A protein and the small-molecule ligand that binds it are described below.
Small molecule (SMILES): CN[C@@H]1C[C@H]2O[C@@](C)([C@@H]1OC)n1c3ccccc3c3c4c(c5c6ccccc6n2c5c31)C(=O)NC4

Sequence of chain 1.B:
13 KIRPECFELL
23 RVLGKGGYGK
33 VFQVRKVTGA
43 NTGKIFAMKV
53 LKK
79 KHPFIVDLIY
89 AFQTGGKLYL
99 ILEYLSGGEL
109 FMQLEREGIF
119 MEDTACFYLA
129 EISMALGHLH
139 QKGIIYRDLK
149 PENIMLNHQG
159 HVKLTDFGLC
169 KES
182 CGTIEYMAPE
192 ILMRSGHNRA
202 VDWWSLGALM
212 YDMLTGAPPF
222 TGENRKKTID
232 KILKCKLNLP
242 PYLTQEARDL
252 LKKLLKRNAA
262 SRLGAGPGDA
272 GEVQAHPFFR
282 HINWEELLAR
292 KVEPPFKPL

Binding-site contacts:
Ligand atom C9 contacts residue ALA49 of chain 1.B at 3.7 Å (hydrophobic).
Ligand atom C14 contacts residue THR163 of chain 1.B at 3.9 Å.
Ligand atom C15 contacts residue LYS51 of chain 1.B at 3.5 Å.
Ligand atom C16 contacts residue VAL33 of chain 1.B at 3.9 Å (hydrophobic).
Ligand atom O6 contacts residue GLU150 of chain 1.B at 3.8 Å.
Ligand atom C27 contacts residue GLU150 of chain 1.B at 3.5 Å.
Ligand atom N1 contacts residue GLU101 of chain 1.B at 2.8 Å (salt-bridge).
Ligand atom C8 contacts residue GLU101 of chain 1.B at 3.7 Å.
Ligand atom N4 contacts residue GLU150 of chain 1.B at 2.9 Å (salt-bridge).
Ligand atom C13 contacts residue LEU100 of chain 1.B at 3.5 Å (hydrophobic).
Ligand atom C4 contacts residue LEU103 of chain 1.B at 3.4 Å (hydrophobic).
Ligand atom C16 contacts residue PHE165 of chain 1.B at 3.6 Å (hydrophobic).
Ligand atom C8 contacts residue ALA49 of chain 1.B at 3.7 Å (hydrophobic).
Ligand atom C9 contacts residue GLU101 of chain 1.B at 3.8 Å.
Ligand atom C17 contacts residue VAL33 of chain 1.B at 3.8 Å (hydrophobic).
Ligand atom O5 contacts residue GLU101 of chain 1.B at 3.8 Å.
Ligand atom C15 contacts residue PHE165 of chain 1.B at 3.6 Å (hydrophobic).
Ligand atom C1 contacts residue LEU25 of chain 1.B at 3.9 Å (hydrophobic).
Ligand atom C28 contacts residue GLU150 of chain 1.B at 3.5 Å.
Ligand atom C26 contacts residue GLY28 of chain 1.B at 3.2 Å.
Ligand atom C25 contacts residue LEU25 of chain 1.B at 3.2 Å (hydrophobic).
Ligand atom C3 contacts residue GLY106 of chain 1.B at 3.6 Å.
Ligand atom C9 contacts residue LEU100 of chain 1.B at 3.9 Å (hydrophobic).
Ligand atom C10 contacts residue MET153 of chain 1.B at 3.8 Å (hydrophobic).
Ligand atom C3 contacts residue TYR102 of chain 1.B at 3.9 Å (hydrophobic).
Ligand atom O4 contacts residue LEU25 of chain 1.B at 3.5 Å (h-bond).
Ligand atom C24 contacts residue GLU107 of chain 1.B at 3.4 Å.
Ligand atom O5 contacts residue LEU103 of chain 1.B at 2.6 Å (h-bond).
Ligand atom C1 contacts residue GLU107 of chain 1.B at 3.7 Å.
Ligand atom N1 contacts residue ALA49 of chain 1.B at 3.4 Å.
Ligand atom C8 contacts residue LEU103 of chain 1.B at 3.7 Å (hydrophobic).
Ligand atom C4 contacts residue TYR102 of chain 1.B at 3.7 Å (hydrophobic).
Ligand atom C13 contacts residue THR163 of chain 1.B at 3.8 Å.
Ligand atom O5 contacts residue TYR102 of chain 1.B at 3.3 Å.
Ligand atom C27 contacts residue MET153 of chain 1.B at 3.8 Å (hydrophobic).
Ligand atom C14 contacts residue LYS51 of chain 1.B at 3.6 Å.
Ligand atom C2 contacts residue LEU25 of chain 1.B at 3.8 Å (hydrophobic).
Ligand atom C3 contacts residue LEU103 of chain 1.B at 3.5 Å (hydrophobic).
Ligand atom O4 contacts residue GLY26 of chain 1.B at 3.9 Å.
Ligand atom C4 contacts residue GLY106 of chain 1.B at 3.7 Å.